A small-molecule ligand and the protein it binds are described below.
Small molecule (SMILES): CC(=O)N[C@H]1[C@H](O[C@H]2[C@H](O)[C@@H](NC(C)=O)CO[C@@H]2CO)O[C@H](CO)[C@@H](O[C@@H]2O[C@H](CO)[C@@H](O)[C@H](O)[C@@H]2O)[C@@H]1O

Sequence of chain 1.G:
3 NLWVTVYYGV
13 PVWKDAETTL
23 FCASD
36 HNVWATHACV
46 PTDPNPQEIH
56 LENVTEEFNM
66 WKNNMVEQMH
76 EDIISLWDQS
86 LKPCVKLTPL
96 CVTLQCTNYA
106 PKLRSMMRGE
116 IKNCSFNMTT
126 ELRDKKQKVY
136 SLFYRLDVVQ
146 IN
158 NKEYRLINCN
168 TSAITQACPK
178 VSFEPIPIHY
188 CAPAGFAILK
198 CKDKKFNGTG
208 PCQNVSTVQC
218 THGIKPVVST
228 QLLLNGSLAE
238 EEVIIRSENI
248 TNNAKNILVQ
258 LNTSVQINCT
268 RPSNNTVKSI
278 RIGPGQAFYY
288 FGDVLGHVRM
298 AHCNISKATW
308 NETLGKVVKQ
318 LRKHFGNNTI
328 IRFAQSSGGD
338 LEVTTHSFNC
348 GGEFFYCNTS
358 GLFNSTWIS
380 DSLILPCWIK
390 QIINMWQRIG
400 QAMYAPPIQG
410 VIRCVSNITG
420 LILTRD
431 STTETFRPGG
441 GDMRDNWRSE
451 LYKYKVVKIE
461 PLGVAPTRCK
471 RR

Binding-site contacts:
Ligand atom O4 contacts residue VAL414 of chain 1.G at 3.7 Å.
Ligand atom O7 contacts residue PRO182 of chain 1.G at 3.7 Å.
Ligand atom C8 contacts residue LEU231 of chain 1.G at 3.5 Å (hydrophobic).
Ligand atom C6 contacts residue NAG1 of chain 1.YA at 4.1 Å.
Ligand atom O7 contacts residue ASN346 of chain 1.G at 3.6 Å.
Ligand atom C2 contacts residue SER415 of chain 1.G at 4.0 Å.
Ligand atom N2 contacts residue SER415 of chain 1.G at 3.6 Å.
Ligand atom C5 contacts residue VAL414 of chain 1.G at 3.4 Å (hydrophobic).
Ligand atom C1 contacts residue SER415 of chain 1.G at 3.7 Å.
Ligand atom C7 contacts residue ASN232 of chain 1.G at 3.8 Å.
Ligand atom O7 contacts residue VAL414 of chain 1.G at 3.3 Å (h-bond).
Ligand atom O3 contacts residue CYS413 of chain 1.G at 3.7 Å.
Ligand atom C1 contacts residue NAG1 of chain 1.YA at 4.1 Å.
Ligand atom C1 contacts residue VAL414 of chain 1.G at 4.2 Å (hydrophobic).
Ligand atom C2 contacts residue ASN232 of chain 1.G at 2.4 Å.
Ligand atom O7 contacts residue ASN232 of chain 1.G at 4.2 Å.
Ligand atom C5 contacts residue ASN232 of chain 1.G at 3.7 Å.
Ligand atom O5 contacts residue VAL414 of chain 1.G at 4.2 Å.
Ligand atom C7 contacts residue ASN346 of chain 1.G at 4.0 Å.
Ligand atom O3 contacts residue CYS347 of chain 1.G at 3.7 Å.
Ligand atom C3 contacts residue ASN232 of chain 1.G at 3.8 Å.
Ligand atom O5 contacts residue NAG1 of chain 1.YA at 3.5 Å.
Ligand atom C7 contacts residue VAL414 of chain 1.G at 4.2 Å (hydrophobic).
Ligand atom N2 contacts residue ASN232 of chain 1.G at 2.9 Å (h-bond).
Ligand atom O6 contacts residue GLY348 of chain 1.G at 3.5 Å (h-bond).
Ligand atom O7 contacts residue CYS413 of chain 1.G at 4.1 Å.
Ligand atom C5 contacts residue GLU181 of chain 1.G at 3.7 Å.
Ligand atom C4 contacts residue ASN232 of chain 1.G at 4.2 Å.
Ligand atom C3 contacts residue VAL414 of chain 1.G at 3.9 Å (hydrophobic).
Ligand atom C8 contacts residue ASN346 of chain 1.G at 3.7 Å.
Ligand atom C3 contacts residue SER415 of chain 1.G at 4.2 Å.
Ligand atom C4 contacts residue VAL414 of chain 1.G at 3.9 Å (hydrophobic).
Ligand atom C8 contacts residue VAL224 of chain 1.G at 4.0 Å (hydrophobic).
Ligand atom C3 contacts residue CYS413 of chain 1.G at 4.3 Å (hydrophobic).
Ligand atom C5 contacts residue NAG1 of chain 1.YA at 4.0 Å.
Ligand atom C6 contacts residue GLU181 of chain 1.G at 4.0 Å.
Ligand atom C6 contacts residue VAL414 of chain 1.G at 4.3 Å (hydrophobic).
Ligand atom O5 contacts residue GLU181 of chain 1.G at 4.2 Å.
Ligand atom O5 contacts residue ASN232 of chain 1.G at 2.3 Å (h-bond).
Ligand atom C1 contacts residue ASN232 of chain 1.G at 1.4 Å.